This small molecule binds to this protein.
Small molecule (SMILES): C[C@]1(O)CC[C@H]2[C@@H]3CCC4=CC(=O)CCC4=C3C=C[C@@]21C

Binding-site contacts:
Ligand atom C4 contacts residue PHE94 of chain 1.A at 3.8 Å (hydrophobic).
Ligand atom C15 contacts residue MET110 of chain 1.A at 4.0 Å (hydrophobic).
Ligand atom O97 contacts residue LEU210 of chain 1.A at 3.7 Å.
Ligand atom O83 contacts residue PHE94 of chain 1.A at 3.8 Å.
Ligand atom C10 contacts residue MET75 of chain 1.A at 3.9 Å (hydrophobic).
Ligand atom C11 contacts residue LEU34 of chain 1.A at 3.1 Å (hydrophobic).
Ligand atom O97 contacts residue PHE221 of chain 1.A at 4.1 Å.
Ligand atom C16 contacts residue PHE206 of chain 1.A at 3.6 Å (hydrophobic).
Ligand atom C18 contacts residue THR207 of chain 1.A at 3.3 Å.
Ligand atom O83 contacts residue ARG82 of chain 1.A at 2.8 Å (salt-bridge).
Ligand atom C17 contacts residue THR207 of chain 1.A at 3.8 Å.
Ligand atom O83 contacts residue MET79 of chain 1.A at 3.4 Å.
Ligand atom C15 contacts residue LEU203 of chain 1.A at 3.9 Å (hydrophobic).
Ligand atom C3 contacts residue ARG82 of chain 1.A at 4.0 Å.
Ligand atom C3 contacts residue MET75 of chain 1.A at 4.0 Å (hydrophobic).
Ligand atom C18 contacts residue MET72 of chain 1.A at 3.7 Å (hydrophobic).
Ligand atom C3 contacts residue PHE94 of chain 1.A at 3.8 Å (hydrophobic).
Ligand atom C12 contacts residue ASN35 of chain 1.A at 3.4 Å.
Ligand atom C13 contacts residue ASN35 of chain 1.A at 3.8 Å.
Ligand atom C27 contacts residue ASN35 of chain 1.A at 3.7 Å.
Ligand atom C4 contacts residue MET75 of chain 1.A at 3.8 Å (hydrophobic).
Ligand atom O83 contacts residue MET75 of chain 1.A at 3.8 Å.
Ligand atom O97 contacts residue ASN35 of chain 1.A at 2.7 Å (h-bond).
Ligand atom O97 contacts residue THR207 of chain 1.A at 2.9 Å (h-bond).
Ligand atom C17 contacts residue ASN35 of chain 1.A at 3.4 Å.
Ligand atom C2 contacts residue GLN41 of chain 1.A at 3.2 Å.
Ligand atom C27 contacts residue MET110 of chain 1.A at 4.1 Å (hydrophobic).
Ligand atom O83 contacts residue GLN41 of chain 1.A at 3.3 Å (h-bond).
Ligand atom C2 contacts residue LEU37 of chain 1.A at 3.8 Å (hydrophobic).
Ligand atom C1 contacts residue LEU34 of chain 1.A at 4.0 Å (hydrophobic).
Ligand atom C5 contacts residue MET75 of chain 1.A at 4.1 Å (hydrophobic).
Ligand atom C27 contacts residue LEU31 of chain 1.A at 3.6 Å (hydrophobic).
Ligand atom C16 contacts residue THR207 of chain 1.A at 3.7 Å.
Ligand atom C2 contacts residue MET75 of chain 1.A at 3.8 Å (hydrophobic).
Ligand atom C1 contacts residue LEU37 of chain 1.A at 3.9 Å (hydrophobic).
Ligand atom C12 contacts residue LEU34 of chain 1.A at 3.5 Å (hydrophobic).
Ligand atom C3 contacts residue GLN41 of chain 1.A at 3.6 Å.
Ligand atom C5 contacts residue PHE94 of chain 1.A at 4.0 Å (hydrophobic).
Ligand atom C9 contacts residue MET75 of chain 1.A at 4.0 Å (hydrophobic).
Ligand atom C27 contacts residue LEU34 of chain 1.A at 3.8 Å (hydrophobic).

Sequence of chain 1.A:
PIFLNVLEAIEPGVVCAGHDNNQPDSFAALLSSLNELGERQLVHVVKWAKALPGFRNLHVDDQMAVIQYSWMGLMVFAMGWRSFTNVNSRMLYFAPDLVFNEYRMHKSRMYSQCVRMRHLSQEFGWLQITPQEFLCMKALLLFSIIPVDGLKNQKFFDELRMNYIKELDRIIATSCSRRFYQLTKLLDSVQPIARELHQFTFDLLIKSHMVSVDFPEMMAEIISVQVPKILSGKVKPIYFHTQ